Binding-site contacts:
Ligand atom OP1 contacts residue THR183 of chain 2.A at 3.5 Å.
Ligand atom C9 contacts residue THR183 of chain 2.A at 3.6 Å.
Ligand atom N1 contacts residue THR183 of chain 2.A at 3.5 Å.
Ligand atom OP1 contacts residue SER235 of chain 2.A at 2.5 Å (h-bond).
Ligand atom C5 contacts residue PHE212 of chain 2.A at 3.7 Å (hydrophobic).
Ligand atom C4 contacts residue PHE212 of chain 2.A at 3.5 Å (hydrophobic).
Ligand atom C7 contacts residue THR183 of chain 2.A at 3.8 Å.
Ligand atom C8 contacts residue THR183 of chain 2.A at 3.4 Å.
Ligand atom OP2 contacts residue GLY213 of chain 2.A at 3.8 Å.
Ligand atom OP2 contacts residue SER233 of chain 2.A at 3.8 Å.
Ligand atom C2P contacts residue TYR175 of chain 2.A at 2.9 Å (hydrophobic).
Ligand atom C4 contacts residue TYR175 of chain 2.A at 3.4 Å (hydrophobic).
Ligand atom OP1 contacts residue GLY184 of chain 2.A at 3.8 Å.
Ligand atom F contacts residue ILE153 of chain 2.A at 2.9 Å.
Ligand atom C2 contacts residue THR183 of chain 2.A at 3.9 Å.
Ligand atom OP2 contacts residue GLY234 of chain 2.A at 2.8 Å (h-bond).
Ligand atom C7 contacts residue ASP60 of chain 2.A at 3.7 Å.
Ligand atom C2 contacts residue ASP60 of chain 2.A at 3.7 Å.
Ligand atom C6 contacts residue ALA59 of chain 2.A at 3.8 Å (hydrophobic).
Ligand atom C7 contacts residue LEU100 of chain 2.A at 3.8 Å (hydrophobic).
Ligand atom N1 contacts residue ASP60 of chain 2.A at 2.7 Å (salt-bridge).
Ligand atom C7 contacts residue ALA59 of chain 2.A at 3.8 Å (hydrophobic).
Ligand atom OP1 contacts residue ILE64 of chain 2.A at 3.9 Å.
Ligand atom P contacts residue SER235 of chain 2.A at 3.6 Å.
Ligand atom C8 contacts residue ASP60 of chain 2.A at 3.5 Å.
Ligand atom C2 contacts residue ILE64 of chain 2.A at 3.7 Å (hydrophobic).
Ligand atom OP1 contacts residue GLY234 of chain 2.A at 3.7 Å.
Ligand atom C3P contacts residue TYR175 of chain 2.A at 3.8 Å (hydrophobic).
Ligand atom OP2 contacts residue SER235 of chain 2.A at 3.4 Å (h-bond).
Ligand atom C2 contacts residue PHE22 of chain 2.A at 3.6 Å (hydrophobic).
Ligand atom N1 contacts residue LEU100 of chain 2.A at 3.8 Å.
Ligand atom F contacts residue TYR175 of chain 2.A at 3.9 Å.
Ligand atom OP3 contacts residue PHE212 of chain 2.A at 3.2 Å.
Ligand atom P contacts residue GLY213 of chain 2.A at 3.8 Å.
Ligand atom OP3 contacts residue GLY213 of chain 2.A at 2.8 Å (h-bond).
Ligand atom OP4 contacts residue PHE212 of chain 2.A at 3.6 Å.
Ligand atom P contacts residue GLY234 of chain 2.A at 3.9 Å.
Ligand atom OP3 contacts residue THR183 of chain 2.A at 3.7 Å.
Ligand atom OP3 contacts residue GLY184 of chain 2.A at 3.1 Å (h-bond).
Ligand atom C8 contacts residue LEU100 of chain 2.A at 3.7 Å (hydrophobic).

The protein below binds the small molecule below.
Small molecule (SMILES): O=P(O)(O)OCCCc1c[nH]c2ccc(F)cc12

Sequence of chain 2.A:
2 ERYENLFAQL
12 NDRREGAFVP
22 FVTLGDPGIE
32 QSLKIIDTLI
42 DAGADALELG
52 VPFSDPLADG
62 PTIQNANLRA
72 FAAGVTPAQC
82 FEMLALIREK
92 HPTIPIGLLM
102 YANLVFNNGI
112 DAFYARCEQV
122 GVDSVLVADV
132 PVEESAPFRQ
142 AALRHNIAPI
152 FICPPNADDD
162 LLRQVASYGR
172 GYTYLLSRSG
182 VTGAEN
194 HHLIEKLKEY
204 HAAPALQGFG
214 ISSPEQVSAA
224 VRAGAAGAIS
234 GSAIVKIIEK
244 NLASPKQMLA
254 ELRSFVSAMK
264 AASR